Binding-site contacts:
Ligand atom C2 contacts residue ASN129 of chain 1.M at 2.5 Å.
Ligand atom C8 contacts residue TYR146 of chain 1.M at 4.4 Å (hydrophobic).
Ligand atom C7 contacts residue ASN129 of chain 1.M at 3.8 Å.
Ligand atom C6 contacts residue TYR146 of chain 1.M at 3.8 Å (hydrophobic).
Ligand atom O7 contacts residue ASN129 of chain 1.M at 4.3 Å.
Ligand atom C5 contacts residue ASN129 of chain 1.M at 3.7 Å.
Ligand atom O5 contacts residue TYR146 of chain 1.M at 3.6 Å.
Ligand atom C8 contacts residue LEU148 of chain 1.M at 3.7 Å (hydrophobic).
Ligand atom C3 contacts residue ASN129 of chain 1.M at 3.8 Å.
Ligand atom N2 contacts residue ASN129 of chain 1.M at 2.9 Å (h-bond).
Ligand atom C1 contacts residue ASN129 of chain 1.M at 1.4 Å.
Ligand atom C8 contacts residue ASP300 of chain 1.M at 3.8 Å.
Ligand atom C5 contacts residue TYR146 of chain 1.M at 3.6 Å (hydrophobic).
Ligand atom C1 contacts residue TYR146 of chain 1.M at 3.8 Å (hydrophobic).
Ligand atom O5 contacts residue ASN129 of chain 1.M at 2.4 Å (h-bond).
Ligand atom C4 contacts residue ASN129 of chain 1.M at 4.2 Å.

Sequence of chain 1.M:
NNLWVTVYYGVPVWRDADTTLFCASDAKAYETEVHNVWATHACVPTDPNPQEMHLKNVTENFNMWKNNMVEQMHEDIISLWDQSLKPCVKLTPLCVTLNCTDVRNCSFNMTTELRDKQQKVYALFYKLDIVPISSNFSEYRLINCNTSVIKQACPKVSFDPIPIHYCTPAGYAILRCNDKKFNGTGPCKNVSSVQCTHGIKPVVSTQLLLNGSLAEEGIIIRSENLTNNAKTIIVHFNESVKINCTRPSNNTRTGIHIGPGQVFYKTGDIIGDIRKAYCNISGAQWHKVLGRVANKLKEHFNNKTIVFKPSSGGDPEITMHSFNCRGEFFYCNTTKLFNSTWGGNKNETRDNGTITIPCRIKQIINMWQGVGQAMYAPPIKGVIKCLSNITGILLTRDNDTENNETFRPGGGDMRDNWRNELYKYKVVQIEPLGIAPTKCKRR

The protein below binds the small molecule below.
Small molecule (SMILES): CC(=O)N[C@H]1[C@H](O[C@H]2[C@H](O)[C@@H](NC(C)=O)CO[C@@H]2CO)O[C@H](CO)[C@@H](O)[C@@H]1O